Binding-site contacts:
Ligand atom O3B contacts residue ARG482 of chain 1.A at 3.3 Å (salt-bridge).
Ligand atom C5 contacts residue ASN564 of chain 1.A at 3.8 Å.
Ligand atom O3B contacts residue SER414 of chain 1.A at 3.6 Å.
Ligand atom O3B contacts residue CA1 of chain 1.E at 3.6 Å.
Ligand atom PB contacts residue CA1 of chain 1.E at 3.2 Å.
Ligand atom O3G contacts residue ARG482 of chain 1.A at 2.6 Å (salt-bridge).
Ligand atom O2A contacts residue CA1 of chain 1.E at 2.4 Å.
Ligand atom O2A contacts residue CA1 of chain 1.F at 2.6 Å.
Ligand atom PB contacts residue SER414 of chain 1.A at 3.7 Å.
Ligand atom O2B contacts residue ASP623 of chain 1.A at 3.1 Å (salt-bridge).
Ligand atom O3A contacts residue CA1 of chain 1.E at 3.6 Å.
Ligand atom O2A contacts residue ASP623 of chain 1.A at 3.0 Å (salt-bridge).
Ligand atom O2B contacts residue SER414 of chain 1.A at 3.5 Å.
Ligand atom O2B contacts residue CA1 of chain 1.E at 2.2 Å.
Ligand atom PG contacts residue CA1 of chain 1.E at 3.2 Å.
Ligand atom C5' contacts residue ASP623 of chain 1.A at 3.4 Å.
Ligand atom C2' contacts residue TYR416 of chain 1.A at 3.7 Å (hydrophobic).
Ligand atom O3B contacts residue LYS560 of chain 1.A at 3.6 Å.
Ligand atom O3' contacts residue LEU415 of chain 1.A at 3.1 Å (h-bond).
Ligand atom PG contacts residue ARG482 of chain 1.A at 3.3 Å.
Ligand atom O1B contacts residue SER414 of chain 1.A at 3.5 Å.
Ligand atom O4' contacts residue THR622 of chain 1.A at 3.4 Å.
Ligand atom C4' contacts residue THR622 of chain 1.A at 3.7 Å.
Ligand atom O2B contacts residue LEU415 of chain 1.A at 3.3 Å (h-bond).
Ligand atom O1B contacts residue ASN564 of chain 1.A at 3.5 Å (h-bond).
Ligand atom O3' contacts residue TYR416 of chain 1.A at 2.6 Å (h-bond).
Ligand atom C2' contacts residue ASN564 of chain 1.A at 3.5 Å.
Ligand atom O2G contacts residue THR413 of chain 1.A at 3.4 Å.
Ligand atom O2G contacts residue LEU412 of chain 1.A at 3.7 Å.
Ligand atom O2B contacts residue LEU412 of chain 1.A at 3.3 Å (h-bond).
Ligand atom O2A contacts residue ASP411 of chain 1.A at 3.7 Å.
Ligand atom O2G contacts residue CA1 of chain 1.E at 3.8 Å.
Ligand atom O2G contacts residue SER414 of chain 1.A at 2.7 Å (h-bond).
Ligand atom O3G contacts residue LYS486 of chain 1.A at 3.4 Å (salt-bridge).
Ligand atom PA contacts residue CA1 of chain 1.E at 3.5 Å.
Ligand atom O2G contacts residue ARG482 of chain 1.A at 3.7 Å.
Ligand atom O1G contacts residue ASP411 of chain 1.A at 2.9 Å (salt-bridge).
Ligand atom O1G contacts residue CA1 of chain 1.E at 2.1 Å.
Ligand atom O1G contacts residue LEU412 of chain 1.A at 3.6 Å.
Ligand atom PG contacts residue SER414 of chain 1.A at 3.7 Å.

Sequence of chain 1.A:
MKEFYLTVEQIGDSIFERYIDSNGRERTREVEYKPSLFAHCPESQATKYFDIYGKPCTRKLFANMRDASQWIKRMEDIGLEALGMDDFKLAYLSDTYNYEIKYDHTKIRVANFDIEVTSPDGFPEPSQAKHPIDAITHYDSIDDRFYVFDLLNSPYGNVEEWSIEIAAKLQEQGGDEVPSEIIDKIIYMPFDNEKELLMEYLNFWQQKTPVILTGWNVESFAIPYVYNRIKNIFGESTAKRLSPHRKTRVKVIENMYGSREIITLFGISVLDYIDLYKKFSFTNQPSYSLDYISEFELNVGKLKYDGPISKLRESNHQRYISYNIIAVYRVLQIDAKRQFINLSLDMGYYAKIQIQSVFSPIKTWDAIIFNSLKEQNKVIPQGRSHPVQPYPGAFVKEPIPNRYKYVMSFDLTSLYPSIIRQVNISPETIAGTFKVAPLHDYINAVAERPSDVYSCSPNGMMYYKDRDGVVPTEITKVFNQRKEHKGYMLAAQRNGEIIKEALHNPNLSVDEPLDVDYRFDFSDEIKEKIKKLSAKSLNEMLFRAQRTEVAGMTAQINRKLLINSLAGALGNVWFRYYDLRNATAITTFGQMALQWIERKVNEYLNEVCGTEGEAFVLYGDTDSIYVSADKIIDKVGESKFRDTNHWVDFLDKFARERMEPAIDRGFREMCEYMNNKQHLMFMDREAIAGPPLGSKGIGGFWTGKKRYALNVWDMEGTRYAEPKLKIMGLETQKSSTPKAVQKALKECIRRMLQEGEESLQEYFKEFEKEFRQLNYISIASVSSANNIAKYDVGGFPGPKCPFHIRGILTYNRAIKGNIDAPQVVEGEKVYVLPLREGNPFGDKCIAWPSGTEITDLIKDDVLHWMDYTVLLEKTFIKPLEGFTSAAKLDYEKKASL

This small molecule binds to this protein.
Small molecule (SMILES): Nc1ccn([C@H]2C[C@H](O)[C@@H](CO[P](=O)(O)O[P](=O)(O)OP(=O)(O)O)O2)c(=O)n1